The protein below binds the small molecule below.
Small molecule (SMILES): CC(=O)N[C@@H]1[C@@H](O)[C@H](O)[C@@H](CO)O[C@H]1O

Sequence of chain 57.E:
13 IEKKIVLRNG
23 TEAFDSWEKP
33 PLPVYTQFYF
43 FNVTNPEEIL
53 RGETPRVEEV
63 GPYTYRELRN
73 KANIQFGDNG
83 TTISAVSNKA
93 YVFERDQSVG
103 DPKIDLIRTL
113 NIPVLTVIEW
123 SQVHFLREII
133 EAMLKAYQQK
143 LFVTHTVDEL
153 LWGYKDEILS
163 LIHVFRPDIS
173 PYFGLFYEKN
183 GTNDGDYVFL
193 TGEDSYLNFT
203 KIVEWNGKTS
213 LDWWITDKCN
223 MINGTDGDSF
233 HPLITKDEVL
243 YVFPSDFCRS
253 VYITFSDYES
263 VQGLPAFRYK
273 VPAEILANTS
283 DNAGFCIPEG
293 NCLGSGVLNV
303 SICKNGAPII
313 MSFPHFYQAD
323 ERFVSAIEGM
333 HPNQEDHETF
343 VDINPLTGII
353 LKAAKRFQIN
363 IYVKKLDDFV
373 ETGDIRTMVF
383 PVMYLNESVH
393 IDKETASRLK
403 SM

Binding-site contacts:
Ligand atom O5 contacts residue ASN21 of chain 57.E at 2.5 Å (h-bond).
Ligand atom C5 contacts residue ASN21 of chain 57.E at 3.3 Å.
Ligand atom O7 contacts residue ASN21 of chain 57.E at 4.0 Å.
Ligand atom N2 contacts residue ASN21 of chain 57.E at 3.3 Å (h-bond).
Ligand atom C1 contacts residue ASN21 of chain 57.E at 1.4 Å.
Ligand atom C7 contacts residue ASN21 of chain 57.E at 4.0 Å.
Ligand atom C3 contacts residue ASN21 of chain 57.E at 3.7 Å.
Ligand atom C2 contacts residue ASN21 of chain 57.E at 2.5 Å.
Ligand atom C4 contacts residue ASN21 of chain 57.E at 3.8 Å.
Ligand atom C6 contacts residue ASN21 of chain 57.E at 3.3 Å.
Ligand atom O6 contacts residue ASN21 of chain 57.E at 4.3 Å.